Sequence of chain 32.C:
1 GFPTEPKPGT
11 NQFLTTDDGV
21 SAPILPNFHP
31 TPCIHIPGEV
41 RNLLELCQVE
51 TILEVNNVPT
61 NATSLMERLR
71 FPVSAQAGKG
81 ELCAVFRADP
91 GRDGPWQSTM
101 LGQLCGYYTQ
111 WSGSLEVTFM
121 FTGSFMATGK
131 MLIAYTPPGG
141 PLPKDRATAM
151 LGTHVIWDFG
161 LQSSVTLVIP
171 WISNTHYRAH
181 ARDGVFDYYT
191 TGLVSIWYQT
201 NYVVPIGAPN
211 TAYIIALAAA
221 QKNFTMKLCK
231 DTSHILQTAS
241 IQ

Sequence of chain 31.A:
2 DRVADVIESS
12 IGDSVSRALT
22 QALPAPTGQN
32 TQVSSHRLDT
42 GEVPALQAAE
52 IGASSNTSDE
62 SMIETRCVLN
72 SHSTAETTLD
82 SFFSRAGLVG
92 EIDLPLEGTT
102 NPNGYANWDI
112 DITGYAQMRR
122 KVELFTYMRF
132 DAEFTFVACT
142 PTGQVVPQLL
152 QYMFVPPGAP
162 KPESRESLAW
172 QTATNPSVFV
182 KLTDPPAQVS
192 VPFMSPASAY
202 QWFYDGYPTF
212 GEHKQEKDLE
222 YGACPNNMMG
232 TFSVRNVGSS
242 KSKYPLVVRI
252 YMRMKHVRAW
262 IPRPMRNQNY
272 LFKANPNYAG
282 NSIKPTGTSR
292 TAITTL

Sequence of chain 31.C:
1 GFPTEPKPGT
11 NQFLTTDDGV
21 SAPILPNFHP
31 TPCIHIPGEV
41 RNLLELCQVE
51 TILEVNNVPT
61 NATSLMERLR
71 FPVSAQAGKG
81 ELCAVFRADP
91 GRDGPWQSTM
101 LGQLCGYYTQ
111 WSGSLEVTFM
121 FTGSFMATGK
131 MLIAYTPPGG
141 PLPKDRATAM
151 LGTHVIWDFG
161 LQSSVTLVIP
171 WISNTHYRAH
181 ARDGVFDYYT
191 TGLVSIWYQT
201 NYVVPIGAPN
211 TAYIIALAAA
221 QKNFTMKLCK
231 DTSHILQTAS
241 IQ

A small-molecule ligand and the protein it binds are described below.
Small molecule (SMILES): Cc1cc(CCCCCCCOc2ccc(C3=NCCO3)cc2)on1

Binding-site contacts:
Ligand atom O1A contacts residue ASN228 of chain 31.A at 3.7 Å.
Ligand atom C3C contacts residue PHE135 of chain 31.A at 3.8 Å (hydrophobic).
Ligand atom C4C contacts residue PHE135 of chain 31.A at 3.8 Å (hydrophobic).
Ligand atom C5A contacts residue ASP112 of chain 31.A at 4.0 Å.
Ligand atom N2 contacts residue PHE233 of chain 31.A at 3.7 Å.
Ligand atom C3B contacts residue TRP203 of chain 31.A at 3.1 Å (hydrophobic).
Ligand atom C2A contacts residue TRP203 of chain 31.A at 3.6 Å (hydrophobic).
Ligand atom C4B contacts residue TRP203 of chain 31.A at 3.5 Å (hydrophobic).
Ligand atom C5A contacts residue ASN228 of chain 31.A at 4.0 Å.
Ligand atom C5 contacts residue PHE155 of chain 31.A at 3.9 Å (hydrophobic).
Ligand atom C2C contacts residue PHE155 of chain 31.A at 3.9 Å (hydrophobic).
Ligand atom C31 contacts residue ILE24 of chain 31.C at 3.6 Å (hydrophobic).
Ligand atom O1 contacts residue PHE155 of chain 31.A at 3.4 Å.
Ligand atom C6C contacts residue TYR201 of chain 31.A at 3.9 Å (hydrophobic).
Ligand atom N2 contacts residue PHE155 of chain 31.A at 3.5 Å.
Ligand atom O1B contacts residue TYR201 of chain 31.A at 3.4 Å.
Ligand atom C5C contacts residue PHE135 of chain 31.A at 3.5 Å (hydrophobic).
Ligand atom C31 contacts residue PRO177 of chain 31.A at 3.9 Å (hydrophobic).
Ligand atom C2A contacts residue ASP112 of chain 31.A at 3.8 Å.
Ligand atom C4A contacts residue ASP112 of chain 31.A at 2.6 Å.
Ligand atom C4A contacts residue THR114 of chain 31.A at 3.5 Å.
Ligand atom C2C contacts residue VAL192 of chain 31.A at 3.7 Å (hydrophobic).
Ligand atom N3A contacts residue ILE113 of chain 31.A at 3.8 Å.
Ligand atom O1 contacts residue PHE233 of chain 31.A at 3.1 Å.
Ligand atom C5B contacts residue ILE113 of chain 31.A at 3.5 Å (hydrophobic).
Ligand atom N3A contacts residue ASP112 of chain 31.A at 2.5 Å (salt-bridge).
Ligand atom O1A contacts residue TRP203 of chain 31.A at 3.3 Å.
Ligand atom C31 contacts residue VAL179 of chain 31.A at 3.3 Å (hydrophobic).
Ligand atom C4B contacts residue ILE113 of chain 31.A at 4.0 Å (hydrophobic).
Ligand atom C2B contacts residue TRP203 of chain 31.A at 4.0 Å (hydrophobic).
Ligand atom N3A contacts residue THR114 of chain 31.A at 4.0 Å.
Ligand atom C5C contacts residue ILE111 of chain 31.A at 3.8 Å (hydrophobic).
Ligand atom C5B contacts residue ILE111 of chain 31.A at 3.9 Å (hydrophobic).
Ligand atom C2B contacts residue TYR201 of chain 31.A at 3.5 Å (hydrophobic).
Ligand atom C5 contacts residue PHE233 of chain 31.A at 4.0 Å (hydrophobic).
Ligand atom C6B contacts residue ILE113 of chain 31.A at 4.0 Å (hydrophobic).
Ligand atom C5B contacts residue ASP112 of chain 31.A at 4.0 Å.
Ligand atom C4 contacts residue ILE24 of chain 31.C at 4.0 Å (hydrophobic).
Ligand atom C4C contacts residue VAL192 of chain 31.A at 3.5 Å (hydrophobic).
Ligand atom C3B contacts residue ASN228 of chain 31.A at 4.0 Å.